Binding-site contacts:
Ligand atom C7 contacts residue PRO343 of chain 2.B at 4.2 Å (hydrophobic).
Ligand atom C6 contacts residue ASP348 of chain 2.B at 3.8 Å.
Ligand atom C6 contacts residue SER346 of chain 2.B at 3.7 Å.
Ligand atom C8 contacts residue ASN349 of chain 2.B at 4.0 Å.
Ligand atom C6 contacts residue SER346 of chain 2.B at 4.2 Å.
Ligand atom C8 contacts residue GLY344 of chain 2.B at 3.6 Å.
Ligand atom C4 contacts residue ASN349 of chain 2.B at 4.1 Å.
Ligand atom N2 contacts residue ASN349 of chain 2.B at 3.2 Å (h-bond).
Ligand atom C7 contacts residue ASN349 of chain 2.B at 3.4 Å.
Ligand atom C5 contacts residue SER346 of chain 2.B at 4.2 Å.
Ligand atom O5 contacts residue SER346 of chain 2.B at 3.7 Å.
Ligand atom C8 contacts residue ALA342 of chain 2.B at 4.0 Å (hydrophobic).
Ligand atom C6 contacts residue ASN349 of chain 2.B at 4.2 Å.
Ligand atom C6 contacts residue PHE345 of chain 2.B at 4.3 Å (hydrophobic).
Ligand atom C1 contacts residue SER346 of chain 2.B at 4.5 Å.
Ligand atom C8 contacts residue PHE345 of chain 2.B at 3.8 Å (hydrophobic).
Ligand atom C5 contacts residue ASN349 of chain 2.B at 3.4 Å.
Ligand atom O7 contacts residue GLY344 of chain 2.B at 2.3 Å (h-bond).
Ligand atom O5 contacts residue SER346 of chain 2.B at 3.9 Å.
Ligand atom C7 contacts residue GLY344 of chain 2.B at 3.2 Å.
Ligand atom C2 contacts residue GLY344 of chain 2.B at 4.3 Å.
Ligand atom C3 contacts residue GLY344 of chain 2.B at 3.9 Å.
Ligand atom O7 contacts residue GLU357 of chain 2.B at 4.5 Å.
Ligand atom C2 contacts residue ASN349 of chain 2.B at 2.7 Å.
Ligand atom C5 contacts residue ASN349 of chain 2.B at 4.3 Å.
Ligand atom N2 contacts residue GLY344 of chain 2.B at 4.3 Å.
Ligand atom C5 contacts residue PHE345 of chain 2.B at 4.3 Å (hydrophobic).
Ligand atom O7 contacts residue PHE345 of chain 2.B at 4.2 Å.
Ligand atom C5 contacts residue GLY344 of chain 2.B at 4.2 Å.
Ligand atom O4 contacts residue GLY344 of chain 2.B at 3.9 Å.
Ligand atom C3 contacts residue ASN349 of chain 2.B at 3.8 Å.
Ligand atom C1 contacts residue GLY344 of chain 2.B at 4.1 Å.
Ligand atom O5 contacts residue ASN349 of chain 2.B at 2.1 Å (h-bond).
Ligand atom C8 contacts residue PRO343 of chain 2.B at 4.2 Å (hydrophobic).
Ligand atom C5 contacts residue SER346 of chain 2.B at 4.3 Å.
Ligand atom C6 contacts residue ASN349 of chain 2.B at 4.5 Å.
Ligand atom O7 contacts residue PRO343 of chain 2.B at 3.3 Å.
Ligand atom O7 contacts residue LEU352 of chain 2.B at 4.5 Å.
Ligand atom O7 contacts residue ASN349 of chain 2.B at 3.9 Å.
Ligand atom C1 contacts residue ASN349 of chain 2.B at 1.3 Å.

Sequence of chain 2.B:
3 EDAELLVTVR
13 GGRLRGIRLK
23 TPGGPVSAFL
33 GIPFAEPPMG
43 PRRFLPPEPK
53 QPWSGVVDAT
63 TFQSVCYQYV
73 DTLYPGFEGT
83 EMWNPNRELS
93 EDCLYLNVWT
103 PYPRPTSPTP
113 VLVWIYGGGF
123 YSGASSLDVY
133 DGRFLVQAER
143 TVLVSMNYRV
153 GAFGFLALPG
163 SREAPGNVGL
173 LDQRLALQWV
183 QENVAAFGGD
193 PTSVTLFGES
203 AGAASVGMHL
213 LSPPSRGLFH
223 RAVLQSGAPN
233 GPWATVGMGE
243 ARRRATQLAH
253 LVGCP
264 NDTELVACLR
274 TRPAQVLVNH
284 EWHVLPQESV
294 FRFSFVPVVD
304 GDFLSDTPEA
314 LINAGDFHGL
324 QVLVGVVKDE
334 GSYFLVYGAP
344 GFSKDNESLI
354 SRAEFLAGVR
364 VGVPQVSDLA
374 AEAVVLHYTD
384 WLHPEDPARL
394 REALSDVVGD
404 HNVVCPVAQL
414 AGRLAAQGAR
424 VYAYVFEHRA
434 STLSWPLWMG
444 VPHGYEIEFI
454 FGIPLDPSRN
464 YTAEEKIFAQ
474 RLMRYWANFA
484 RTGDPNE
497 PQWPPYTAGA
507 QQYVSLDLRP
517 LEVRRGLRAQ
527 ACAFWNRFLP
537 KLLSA

The protein below binds the small molecule below.
Small molecule (SMILES): CC(=O)N[C@H]1[C@H](O[C@H]2[C@H](O)[C@@H](NC(C)=O)CO[C@@H]2CO[C@@H]2O[C@@H](C)[C@@H](O)[C@@H](O)[C@@H]2O)O[C@H](CO)[C@@H](O)[C@@H]1O